Binding-site contacts:
Ligand atom C7 contacts residue ASN96 of chain 23.F at 3.5 Å.
Ligand atom C8 contacts residue NAG1 of chain 23.K at 4.3 Å.
Ligand atom C7 contacts residue ASN77 of chain 23.F at 3.8 Å.
Ligand atom C8 contacts residue GLY75 of chain 23.F at 2.5 Å.
Ligand atom C1 contacts residue GLY75 of chain 23.F at 3.9 Å.
Ligand atom C8 contacts residue ASN77 of chain 23.F at 3.7 Å.
Ligand atom O5 contacts residue ASN96 of chain 23.F at 2.2 Å (h-bond).
Ligand atom N2 contacts residue ASN96 of chain 23.F at 3.1 Å (h-bond).
Ligand atom O7 contacts residue NAG1 of chain 23.K at 3.4 Å.
Ligand atom O7 contacts residue GLY75 of chain 23.F at 4.0 Å.
Ligand atom N2 contacts residue GLY75 of chain 23.F at 2.6 Å (h-bond).
Ligand atom C4 contacts residue ASN96 of chain 23.F at 4.2 Å.
Ligand atom O7 contacts residue ASN77 of chain 23.F at 3.4 Å (h-bond).
Ligand atom C7 contacts residue NAG1 of chain 23.K at 4.3 Å.
Ligand atom C2 contacts residue ASN96 of chain 23.F at 2.6 Å.
Ligand atom C5 contacts residue ASN96 of chain 23.F at 3.5 Å.
Ligand atom C1 contacts residue ASN96 of chain 23.F at 1.4 Å.
Ligand atom O7 contacts residue ASN96 of chain 23.F at 3.4 Å (h-bond).
Ligand atom C2 contacts residue GLY75 of chain 23.F at 3.8 Å.
Ligand atom C3 contacts residue ASN96 of chain 23.F at 3.8 Å.
Ligand atom C3 contacts residue GLY75 of chain 23.F at 4.4 Å.
Ligand atom C8 contacts residue LYS76 of chain 23.F at 4.0 Å.
Ligand atom C7 contacts residue GLY75 of chain 23.F at 2.9 Å.

Sequence of chain 23.F:
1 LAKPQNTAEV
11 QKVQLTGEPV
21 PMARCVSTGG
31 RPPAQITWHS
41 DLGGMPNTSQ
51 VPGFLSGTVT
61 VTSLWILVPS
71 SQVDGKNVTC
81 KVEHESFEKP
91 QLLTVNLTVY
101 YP

A small-molecule ligand and the protein it binds are described below.
Small molecule (SMILES): CC(=O)N[C@H]1[C@H](O[C@H]2[C@H](O)[C@@H](NC(C)=O)CO[C@@H]2CO)O[C@H](CO)[C@@H](O[C@@H]2O[C@H](CO)[C@@H](O)[C@H](O)[C@@H]2O)[C@@H]1O